A small-molecule ligand and the protein it binds are described below.
Small molecule (SMILES): Cc1cc(OCCCc2c(C(=O)NS(=O)(=O)c3ccc(C(=O)O)o3)[nH]c3c(-c4c(C)n[nH]c4C)c(Cl)ccc23)cc(C)c1Cl

Sequence of chain 1.B:
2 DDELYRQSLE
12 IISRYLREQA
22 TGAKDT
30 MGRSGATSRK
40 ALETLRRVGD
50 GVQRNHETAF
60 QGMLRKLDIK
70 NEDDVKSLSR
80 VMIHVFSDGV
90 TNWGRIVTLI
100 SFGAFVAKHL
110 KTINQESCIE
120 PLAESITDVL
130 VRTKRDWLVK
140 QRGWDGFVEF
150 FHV

Binding-site contacts:
Ligand atom C29 contacts residue LEU98 of chain 1.B at 3.4 Å (hydrophobic).
Ligand atom C22 contacts residue MET62 of chain 1.B at 3.2 Å (hydrophobic).
Ligand atom O08 contacts residue ARG94 of chain 1.B at 3.0 Å.
Ligand atom C37 contacts residue MET81 of chain 1.B at 3.4 Å (hydrophobic).
Ligand atom C39 contacts residue MET81 of chain 1.B at 3.8 Å (hydrophobic).
Ligand atom C30 contacts residue PHE85 of chain 1.B at 3.7 Å (hydrophobic).
Ligand atom C16 contacts residue PHE101 of chain 1.B at 3.7 Å (hydrophobic).
Ligand atom C30 contacts residue LEU98 of chain 1.B at 3.5 Å (hydrophobic).
Ligand atom C39 contacts residue PHE101 of chain 1.B at 3.6 Å (hydrophobic).
Ligand atom C35 contacts residue MET81 of chain 1.B at 3.7 Å (hydrophobic).
Ligand atom C35 contacts residue VAL80 of chain 1.B at 3.6 Å (hydrophobic).
Ligand atom C36 contacts residue PHE101 of chain 1.B at 3.7 Å (hydrophobic).
Ligand atom O41 contacts residue ARG94 of chain 1.B at 3.0 Å (salt-bridge).
Ligand atom CL contacts residue LEU77 of chain 1.B at 3.8 Å.
Ligand atom C11 contacts residue VAL84 of chain 1.B at 3.7 Å (hydrophobic).
Ligand atom C34 contacts residue MET81 of chain 1.B at 3.6 Å (hydrophobic).
Ligand atom C32 contacts residue MET81 of chain 1.B at 3.8 Å (hydrophobic).
Ligand atom C16 contacts residue PHE59 of chain 1.B at 3.7 Å (hydrophobic).
Ligand atom C04 contacts residue ARG94 of chain 1.B at 3.6 Å.
Ligand atom C06 contacts residue ARG94 of chain 1.B at 3.8 Å.
Ligand atom CL2 contacts residue PHE59 of chain 1.B at 3.7 Å.
Ligand atom CL contacts residue PHE101 of chain 1.B at 3.8 Å.
Ligand atom O44 contacts residue ASP87 of chain 1.B at 3.0 Å (salt-bridge).
Ligand atom C03 contacts residue ARG94 of chain 1.B at 3.5 Å.
Ligand atom C38 contacts residue MET81 of chain 1.B at 3.5 Å (hydrophobic).
Ligand atom C36 contacts residue MET81 of chain 1.B at 3.7 Å (hydrophobic).
Ligand atom C37 contacts residue PHE101 of chain 1.B at 3.4 Å (hydrophobic).
Ligand atom CL2 contacts residue MET62 of chain 1.B at 3.3 Å.
Ligand atom O01 contacts residue GLY88 of chain 1.B at 3.1 Å.
Ligand atom C03 contacts residue ASP87 of chain 1.B at 3.8 Å.
Ligand atom C02 contacts residue ASP87 of chain 1.B at 3.1 Å.
Ligand atom O43 contacts residue ARG94 of chain 1.B at 3.5 Å.
Ligand atom CL2 contacts residue ALA58 of chain 1.B at 3.2 Å.
Ligand atom C36 contacts residue LEU98 of chain 1.B at 3.7 Å (hydrophobic).
Ligand atom C33 contacts residue MET81 of chain 1.B at 3.5 Å (hydrophobic).
Ligand atom O01 contacts residue ARG94 of chain 1.B at 3.6 Å.
Ligand atom O01 contacts residue ASP87 of chain 1.B at 3.2 Å (salt-bridge).
Ligand atom C38 contacts residue PHE101 of chain 1.B at 3.6 Å (hydrophobic).
Ligand atom O31 contacts residue VAL84 of chain 1.B at 3.4 Å.
Ligand atom C27 contacts residue VAL84 of chain 1.B at 3.6 Å (hydrophobic).